Binding-site contacts:
Ligand atom C26 contacts residue ASP172 of chain 1.A at 3.4 Å.
Ligand atom N1 contacts residue TYR111 of chain 1.A at 3.5 Å.
Ligand atom N contacts residue LEU112 of chain 1.A at 3.1 Å (h-bond).
Ligand atom C7 contacts residue ASP172 of chain 1.A at 3.4 Å.
Ligand atom N6 contacts residue GLU80 of chain 1.A at 3.6 Å (salt-bridge).
Ligand atom C15 contacts residue LEU112 of chain 1.A at 3.6 Å (hydrophobic).
Ligand atom C13 contacts residue LEU161 of chain 1.A at 3.6 Å (hydrophobic).
Ligand atom C13 contacts residue GLU110 of chain 1.A at 3.2 Å.
Ligand atom N5 contacts residue ALA158 of chain 1.A at 3.0 Å (h-bond).
Ligand atom C5 contacts residue LYS63 of chain 1.A at 3.7 Å.
Ligand atom C7 contacts residue LYS63 of chain 1.A at 3.6 Å.
Ligand atom C16 contacts residue LEU112 of chain 1.A at 3.6 Å (hydrophobic).
Ligand atom C6 contacts residue LYS63 of chain 1.A at 3.5 Å.
Ligand atom C13 contacts residue ALA61 of chain 1.A at 3.6 Å (hydrophobic).
Ligand atom C25 contacts residue ASP172 of chain 1.A at 3.4 Å.
Ligand atom C28 contacts residue MET109 of chain 1.A at 3.3 Å (hydrophobic).
Ligand atom O contacts residue ILE40 of chain 1.A at 3.4 Å.
Ligand atom N5 contacts residue ASP172 of chain 1.A at 2.7 Å (salt-bridge).
Ligand atom CL contacts residue MET109 of chain 1.A at 3.2 Å.
Ligand atom O1 contacts residue VAL48 of chain 1.A at 3.7 Å.
Ligand atom C4 contacts residue LEU84 of chain 1.A at 3.5 Å (hydrophobic).
Ligand atom C8 contacts residue ASP172 of chain 1.A at 3.4 Å.
Ligand atom C6 contacts residue MET109 of chain 1.A at 3.4 Å (hydrophobic).
Ligand atom N6 contacts residue LYS63 of chain 1.A at 2.9 Å (salt-bridge).
Ligand atom N1 contacts residue LEU112 of chain 1.A at 2.8 Å (h-bond).
Ligand atom C8 contacts residue MET109 of chain 1.A at 3.6 Å (hydrophobic).
Ligand atom CL contacts residue ALA61 of chain 1.A at 3.7 Å.
Ligand atom C12 contacts residue LEU161 of chain 1.A at 3.7 Å (hydrophobic).
Ligand atom C26 contacts residue ALA158 of chain 1.A at 3.3 Å (hydrophobic).
Ligand atom C12 contacts residue ALA61 of chain 1.A at 3.6 Å (hydrophobic).
Ligand atom C1 contacts residue GLU80 of chain 1.A at 3.2 Å.
Ligand atom C29 contacts residue MET109 of chain 1.A at 3.4 Å (hydrophobic).
Ligand atom C11 contacts residue ALA61 of chain 1.A at 3.7 Å (hydrophobic).
Ligand atom C17 contacts residue ASP119 of chain 1.A at 3.7 Å.
Ligand atom C3 contacts residue GLU80 of chain 1.A at 3.6 Å.
Ligand atom C3 contacts residue ILE81 of chain 1.A at 3.7 Å (hydrophobic).
Ligand atom C7 contacts residue MET109 of chain 1.A at 3.4 Å (hydrophobic).
Ligand atom C contacts residue GLU80 of chain 1.A at 3.4 Å.
Ligand atom C2 contacts residue GLU80 of chain 1.A at 3.4 Å.
Ligand atom N5 contacts residue ASN159 of chain 1.A at 3.1 Å (h-bond).

A protein and the small-molecule ligand that binds it are described below.
Small molecule (SMILES): Cc1cccc(-c2ccc(-c3cc4cnc(NCCCN5CCCC5=O)nc4n(CCCCN)c3=O)c(Cl)c2)n1

Sequence of chain 1.A:
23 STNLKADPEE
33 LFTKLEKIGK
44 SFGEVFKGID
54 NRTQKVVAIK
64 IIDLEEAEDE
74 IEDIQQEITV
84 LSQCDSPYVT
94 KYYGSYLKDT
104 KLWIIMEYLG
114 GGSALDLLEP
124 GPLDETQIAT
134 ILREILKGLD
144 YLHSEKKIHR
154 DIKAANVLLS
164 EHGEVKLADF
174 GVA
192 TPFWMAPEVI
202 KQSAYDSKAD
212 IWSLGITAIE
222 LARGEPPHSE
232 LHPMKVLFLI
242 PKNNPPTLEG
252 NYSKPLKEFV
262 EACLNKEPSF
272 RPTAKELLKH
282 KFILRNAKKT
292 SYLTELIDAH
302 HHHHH